Sequence of chain 2.D:
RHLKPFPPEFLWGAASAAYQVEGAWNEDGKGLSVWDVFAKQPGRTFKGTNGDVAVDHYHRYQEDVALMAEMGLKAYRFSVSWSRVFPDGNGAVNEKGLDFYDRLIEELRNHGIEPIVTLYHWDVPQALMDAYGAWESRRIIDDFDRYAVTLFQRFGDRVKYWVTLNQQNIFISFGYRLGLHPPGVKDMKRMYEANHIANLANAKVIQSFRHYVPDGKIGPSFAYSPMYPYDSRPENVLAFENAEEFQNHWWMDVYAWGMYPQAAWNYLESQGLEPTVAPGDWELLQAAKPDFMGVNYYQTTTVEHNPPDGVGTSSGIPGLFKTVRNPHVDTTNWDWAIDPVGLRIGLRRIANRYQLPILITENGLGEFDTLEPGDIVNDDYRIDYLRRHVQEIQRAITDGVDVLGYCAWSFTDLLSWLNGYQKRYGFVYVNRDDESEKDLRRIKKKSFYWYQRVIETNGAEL

Binding-site contacts:
Ligand atom O3 contacts residue TRP432 of chain 2.D at 3.5 Å.
Ligand atom C4 contacts residue GLN30 of chain 2.D at 3.7 Å.
Ligand atom C1 contacts residue PHE184 of chain 2.D at 4.0 Å (hydrophobic).
Ligand atom C6 contacts residue TYR448 of chain 2.D at 3.2 Å (hydrophobic).
Ligand atom C3 contacts residue TRP432 of chain 2.D at 3.6 Å (hydrophobic).
Ligand atom O2P contacts residue TRP359 of chain 2.D at 3.8 Å.
Ligand atom C3 contacts residue GLN30 of chain 2.D at 3.7 Å.
Ligand atom O1P contacts residue TYR448 of chain 2.D at 3.8 Å.
Ligand atom C2 contacts residue GLN177 of chain 2.D at 3.9 Å.
Ligand atom P contacts residue TYR448 of chain 2.D at 3.9 Å.
Ligand atom O2 contacts residue PHE184 of chain 2.D at 3.6 Å.
Ligand atom C3 contacts residue GLU385 of chain 2.D at 3.5 Å.
Ligand atom O2 contacts residue GLU385 of chain 2.D at 2.7 Å (salt-bridge).
Ligand atom O2 contacts residue GLN177 of chain 2.D at 2.7 Å (h-bond).
Ligand atom C5 contacts residue GLN177 of chain 2.D at 3.9 Å.
Ligand atom O4 contacts residue TRP432 of chain 2.D at 2.9 Å (h-bond).
Ligand atom O6 contacts residue TYR308 of chain 2.D at 3.4 Å.
Ligand atom C4 contacts residue TRP432 of chain 2.D at 3.8 Å (hydrophobic).
Ligand atom C2 contacts residue GLU385 of chain 2.D at 3.4 Å.
Ligand atom O3 contacts residue HIS131 of chain 2.D at 3.4 Å (h-bond).
Ligand atom C3 contacts residue TRP440 of chain 2.D at 3.8 Å (hydrophobic).
Ligand atom O2P contacts residue TYR448 of chain 2.D at 2.6 Å (h-bond).
Ligand atom O2P contacts residue LYS446 of chain 2.D at 3.2 Å (salt-bridge).
Ligand atom O3 contacts residue TRP359 of chain 2.D at 3.7 Å.
Ligand atom O1 contacts residue PHE184 of chain 2.D at 4.0 Å.
Ligand atom O6 contacts residue GLN177 of chain 2.D at 2.5 Å (h-bond).
Ligand atom C6 contacts residue GLN177 of chain 2.D at 3.4 Å.
Ligand atom O3 contacts residue TRP440 of chain 2.D at 2.9 Å (h-bond).
Ligand atom O3P contacts residue ASN442 of chain 2.D at 3.0 Å (h-bond).
Ligand atom C6 contacts residue TYR308 of chain 2.D at 3.8 Å (hydrophobic).
Ligand atom O6 contacts residue ALA233 of chain 2.D at 4.0 Å.
Ligand atom C5 contacts residue GLU385 of chain 2.D at 4.0 Å.
Ligand atom O1P contacts residue SER439 of chain 2.D at 3.1 Å.
Ligand atom O3 contacts residue GLN30 of chain 2.D at 2.7 Å (h-bond).
Ligand atom C1 contacts residue GLU385 of chain 2.D at 3.4 Å.
Ligand atom O4 contacts residue GLN177 of chain 2.D at 3.9 Å.
Ligand atom O6 contacts residue ASN306 of chain 2.D at 4.0 Å.
Ligand atom O4 contacts residue GLN30 of chain 2.D at 3.0 Å (h-bond).
Ligand atom C5 contacts residue TRP432 of chain 2.D at 4.0 Å (hydrophobic).
Ligand atom C4 contacts residue TRP440 of chain 2.D at 4.0 Å (hydrophobic).

The small molecule below binds the protein below.
Small molecule (SMILES): O=P(O)(O)OC[C@H]1O[C@@H](O[C@H]2[C@H](O)[C@@H](O)[C@H](O)O[C@@H]2CO)[C@H](O)[C@@H](O)[C@@H]1O